A small-molecule ligand and the protein it binds are described below.
Small molecule (SMILES): C[N+](C)(C)[O-]

Sequence of chain 1.G:
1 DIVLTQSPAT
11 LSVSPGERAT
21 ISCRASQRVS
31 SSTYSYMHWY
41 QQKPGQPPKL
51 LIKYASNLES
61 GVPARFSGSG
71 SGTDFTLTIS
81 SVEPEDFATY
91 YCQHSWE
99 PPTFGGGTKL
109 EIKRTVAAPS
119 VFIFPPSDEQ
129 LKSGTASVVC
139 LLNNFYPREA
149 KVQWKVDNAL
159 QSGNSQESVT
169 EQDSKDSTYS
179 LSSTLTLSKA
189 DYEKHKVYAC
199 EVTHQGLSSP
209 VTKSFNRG

Binding-site contacts:
Ligand atom CAA contacts residue TYR34 of chain 1.G at 4.0 Å (hydrophobic).
Ligand atom CAD contacts residue TYR54 of chain 1.G at 3.6 Å (hydrophobic).
Ligand atom NAC contacts residue TYR54 of chain 1.G at 4.5 Å.
Ligand atom OAE contacts residue TYR34 of chain 1.G at 4.1 Å.
Ligand atom NAC contacts residue TYR34 of chain 1.G at 4.4 Å.
Ligand atom CAD contacts residue TYR34 of chain 1.G at 3.8 Å (hydrophobic).
Ligand atom CAB contacts residue TYR54 of chain 1.G at 3.8 Å (hydrophobic).